Binding-site contacts:
Ligand atom S contacts residue VAL237 of chain 2.A at 4.0 Å.
Ligand atom C6 contacts residue VAL210 of chain 2.A at 4.2 Å (hydrophobic).
Ligand atom C2 contacts residue GLY325 of chain 2.A at 3.8 Å.
Ligand atom C4 contacts residue PHE71 of chain 2.A at 4.1 Å (hydrophobic).
Ligand atom O contacts residue PHE222 of chain 2.A at 3.9 Å.
Ligand atom S contacts residue PHE224 of chain 2.A at 3.9 Å.
Ligand atom C6 contacts residue FAD1 of chain 2.B at 3.4 Å.
Ligand atom S contacts residue SER67 of chain 2.A at 3.4 Å (h-bond).
Ligand atom C6 contacts residue PHE224 of chain 2.A at 3.8 Å (hydrophobic).
Ligand atom O contacts residue GLU239 of chain 2.A at 4.2 Å.
Ligand atom C1 contacts residue FAD1 of chain 2.B at 3.8 Å.
Ligand atom C3 contacts residue GLY325 of chain 2.A at 3.9 Å.
Ligand atom C3 contacts residue THR324 of chain 2.A at 3.7 Å.
Ligand atom C contacts residue PHE224 of chain 2.A at 3.3 Å (hydrophobic).
Ligand atom C1 contacts residue PHE224 of chain 2.A at 4.2 Å (hydrophobic).
Ligand atom C5 contacts residue CYS69 of chain 2.A at 4.0 Å (hydrophobic).
Ligand atom C4 contacts residue THR324 of chain 2.A at 3.8 Å.
Ligand atom C4 contacts residue PHE406 of chain 2.A at 3.6 Å (hydrophobic).
Ligand atom C2 contacts residue ILE323 of chain 2.A at 3.5 Å (hydrophobic).
Ligand atom C2 contacts residue PHE222 of chain 2.A at 3.9 Å (hydrophobic).
Ligand atom C4 contacts residue VAL210 of chain 2.A at 3.9 Å (hydrophobic).
Ligand atom O contacts residue PRO322 of chain 2.A at 2.9 Å (h-bond).
Ligand atom C6 contacts residue CYS69 of chain 2.A at 3.7 Å (hydrophobic).
Ligand atom C6 contacts residue GLY325 of chain 2.A at 3.8 Å.
Ligand atom C5 contacts residue PHE71 of chain 2.A at 3.8 Å (hydrophobic).
Ligand atom S contacts residue FAD1 of chain 2.B at 3.4 Å (h-bond).
Ligand atom C5 contacts residue VAL210 of chain 2.A at 3.9 Å (hydrophobic).
Ligand atom C3 contacts residue ILE323 of chain 2.A at 3.6 Å (hydrophobic).
Ligand atom C4 contacts residue GLY325 of chain 2.A at 4.2 Å.
Ligand atom S contacts residue PRO322 of chain 2.A at 4.1 Å.
Ligand atom C2 contacts residue PRO322 of chain 2.A at 4.0 Å (hydrophobic).
Ligand atom C contacts residue VAL237 of chain 2.A at 3.3 Å (hydrophobic).
Ligand atom C2 contacts residue THR324 of chain 2.A at 4.0 Å.
Ligand atom C1 contacts residue GLY325 of chain 2.A at 3.8 Å.
Ligand atom C3 contacts residue PHE406 of chain 2.A at 3.8 Å (hydrophobic).
Ligand atom O contacts residue SER67 of chain 2.A at 4.1 Å.
Ligand atom C contacts residue PHE222 of chain 2.A at 2.9 Å (hydrophobic).
Ligand atom C3 contacts residue PHE222 of chain 2.A at 4.2 Å (hydrophobic).
Ligand atom C5 contacts residue GLY325 of chain 2.A at 4.0 Å.
Ligand atom O contacts residue VAL237 of chain 2.A at 3.7 Å.

Sequence of chain 2.A:
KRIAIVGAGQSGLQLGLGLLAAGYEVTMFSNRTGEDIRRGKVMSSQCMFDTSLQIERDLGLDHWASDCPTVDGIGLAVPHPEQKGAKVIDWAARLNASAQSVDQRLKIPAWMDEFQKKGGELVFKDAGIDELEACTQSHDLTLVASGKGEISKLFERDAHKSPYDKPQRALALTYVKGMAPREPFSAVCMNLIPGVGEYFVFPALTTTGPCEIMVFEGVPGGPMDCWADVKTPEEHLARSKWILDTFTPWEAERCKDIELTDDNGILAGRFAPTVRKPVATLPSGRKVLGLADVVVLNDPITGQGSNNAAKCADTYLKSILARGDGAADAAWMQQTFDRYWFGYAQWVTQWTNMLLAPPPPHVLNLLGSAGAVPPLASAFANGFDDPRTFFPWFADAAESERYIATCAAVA

A protein and the small-molecule ligand that binds it are described below.
Small molecule (SMILES): C[S@](=O)c1ccccc1